Binding-site contacts:
Ligand atom CAG contacts residue SER143 of chain 1.A at 2.5 Å.
Ligand atom CAH contacts residue TYR156 of chain 1.A at 4.3 Å (hydrophobic).
Ligand atom CAG contacts residue NAD1 of chain 1.G at 3.2 Å.
Ligand atom CAD contacts residue SER143 of chain 1.A at 3.9 Å.
Ligand atom OAC contacts residue GLN95 of chain 1.A at 3.5 Å (h-bond).
Ligand atom CAF contacts residue LYS153 of chain 1.A at 3.8 Å.
Ligand atom OAA contacts residue NAD1 of chain 1.G at 3.0 Å (h-bond).
Ligand atom CAF contacts residue ASN145 of chain 1.A at 4.0 Å.
Ligand atom CAH contacts residue LYS153 of chain 1.A at 4.2 Å.
Ligand atom OAB contacts residue LYS153 of chain 1.A at 3.8 Å.
Ligand atom OAA contacts residue GLN197 of chain 1.A at 4.4 Å.
Ligand atom OAB contacts residue LEU193 of chain 1.A at 3.7 Å.
Ligand atom CAD contacts residue NAD1 of chain 1.G at 3.5 Å.
Ligand atom CAG contacts residue ASN145 of chain 1.A at 3.1 Å.
Ligand atom CAF contacts residue TYR156 of chain 1.A at 3.5 Å (hydrophobic).
Ligand atom CAH contacts residue GLN197 of chain 1.A at 4.1 Å.
Ligand atom OAC contacts residue TYR156 of chain 1.A at 4.0 Å.
Ligand atom CAH contacts residue LEU193 of chain 1.A at 3.8 Å (hydrophobic).
Ligand atom CAD contacts residue TYR188 of chain 1.A at 4.3 Å (hydrophobic).
Ligand atom OAC contacts residue LEU193 of chain 1.A at 3.3 Å.
Ligand atom OAB contacts residue GLN197 of chain 1.A at 3.0 Å (h-bond).
Ligand atom OAA contacts residue VAL194 of chain 1.A at 4.1 Å.
Ligand atom CAF contacts residue GLN95 of chain 1.A at 3.2 Å.
Ligand atom CAE contacts residue NAD1 of chain 1.G at 3.5 Å.
Ligand atom CAE contacts residue TYR156 of chain 1.A at 4.2 Å (hydrophobic).
Ligand atom OAA contacts residue LEU193 of chain 1.A at 4.3 Å.
Ligand atom CAG contacts residue TYR156 of chain 1.A at 3.5 Å (hydrophobic).
Ligand atom OAB contacts residue GLN95 of chain 1.A at 3.3 Å (h-bond).
Ligand atom CAH contacts residue GLN95 of chain 1.A at 3.1 Å.
Ligand atom CAD contacts residue ASN145 of chain 1.A at 3.4 Å.
Ligand atom CAE contacts residue ASN145 of chain 1.A at 4.3 Å.

The protein below binds the small molecule below.
Small molecule (SMILES): CCC(=O)CC(=O)O

Sequence of chain 1.A:
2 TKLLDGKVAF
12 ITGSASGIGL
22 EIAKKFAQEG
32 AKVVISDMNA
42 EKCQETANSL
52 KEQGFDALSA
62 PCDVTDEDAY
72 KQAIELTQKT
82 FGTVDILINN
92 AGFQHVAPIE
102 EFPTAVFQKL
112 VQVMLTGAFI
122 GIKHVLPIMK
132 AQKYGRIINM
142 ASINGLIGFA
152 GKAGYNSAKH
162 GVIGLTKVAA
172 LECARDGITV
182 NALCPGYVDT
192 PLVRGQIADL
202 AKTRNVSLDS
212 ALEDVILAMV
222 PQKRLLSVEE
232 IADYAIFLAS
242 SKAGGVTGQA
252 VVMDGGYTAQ